Binding-site contacts:
Ligand atom C1 contacts residue ASN61 of chain 1.C at 1.4 Å.
Ligand atom O5 contacts residue TYR28 of chain 1.C at 4.4 Å.
Ligand atom C7 contacts residue ASN61 of chain 1.C at 3.5 Å.
Ligand atom C4 contacts residue ASN61 of chain 1.C at 4.2 Å.
Ligand atom O5 contacts residue ASN61 of chain 1.C at 2.4 Å (h-bond).
Ligand atom N2 contacts residue ASN61 of chain 1.C at 2.9 Å (h-bond).
Ligand atom C5 contacts residue ASN61 of chain 1.C at 3.7 Å.
Ligand atom O6 contacts residue TYR28 of chain 1.C at 3.2 Å (h-bond).
Ligand atom C6 contacts residue TYR28 of chain 1.C at 4.3 Å (hydrophobic).
Ligand atom O6 contacts residue ASN61 of chain 1.C at 4.3 Å.
Ligand atom C3 contacts residue ASN61 of chain 1.C at 3.8 Å.
Ligand atom C2 contacts residue ASN61 of chain 1.C at 2.5 Å.
Ligand atom O7 contacts residue ASN61 of chain 1.C at 3.7 Å.
Ligand atom C6 contacts residue ASN61 of chain 1.C at 4.4 Å.

A small-molecule ligand and the protein it binds are described below.
Small molecule (SMILES): CC(=O)N[C@@H]1[C@@H](O)[C@H](O)[C@@H](CO)O[C@H]1O

Sequence of chain 1.C:
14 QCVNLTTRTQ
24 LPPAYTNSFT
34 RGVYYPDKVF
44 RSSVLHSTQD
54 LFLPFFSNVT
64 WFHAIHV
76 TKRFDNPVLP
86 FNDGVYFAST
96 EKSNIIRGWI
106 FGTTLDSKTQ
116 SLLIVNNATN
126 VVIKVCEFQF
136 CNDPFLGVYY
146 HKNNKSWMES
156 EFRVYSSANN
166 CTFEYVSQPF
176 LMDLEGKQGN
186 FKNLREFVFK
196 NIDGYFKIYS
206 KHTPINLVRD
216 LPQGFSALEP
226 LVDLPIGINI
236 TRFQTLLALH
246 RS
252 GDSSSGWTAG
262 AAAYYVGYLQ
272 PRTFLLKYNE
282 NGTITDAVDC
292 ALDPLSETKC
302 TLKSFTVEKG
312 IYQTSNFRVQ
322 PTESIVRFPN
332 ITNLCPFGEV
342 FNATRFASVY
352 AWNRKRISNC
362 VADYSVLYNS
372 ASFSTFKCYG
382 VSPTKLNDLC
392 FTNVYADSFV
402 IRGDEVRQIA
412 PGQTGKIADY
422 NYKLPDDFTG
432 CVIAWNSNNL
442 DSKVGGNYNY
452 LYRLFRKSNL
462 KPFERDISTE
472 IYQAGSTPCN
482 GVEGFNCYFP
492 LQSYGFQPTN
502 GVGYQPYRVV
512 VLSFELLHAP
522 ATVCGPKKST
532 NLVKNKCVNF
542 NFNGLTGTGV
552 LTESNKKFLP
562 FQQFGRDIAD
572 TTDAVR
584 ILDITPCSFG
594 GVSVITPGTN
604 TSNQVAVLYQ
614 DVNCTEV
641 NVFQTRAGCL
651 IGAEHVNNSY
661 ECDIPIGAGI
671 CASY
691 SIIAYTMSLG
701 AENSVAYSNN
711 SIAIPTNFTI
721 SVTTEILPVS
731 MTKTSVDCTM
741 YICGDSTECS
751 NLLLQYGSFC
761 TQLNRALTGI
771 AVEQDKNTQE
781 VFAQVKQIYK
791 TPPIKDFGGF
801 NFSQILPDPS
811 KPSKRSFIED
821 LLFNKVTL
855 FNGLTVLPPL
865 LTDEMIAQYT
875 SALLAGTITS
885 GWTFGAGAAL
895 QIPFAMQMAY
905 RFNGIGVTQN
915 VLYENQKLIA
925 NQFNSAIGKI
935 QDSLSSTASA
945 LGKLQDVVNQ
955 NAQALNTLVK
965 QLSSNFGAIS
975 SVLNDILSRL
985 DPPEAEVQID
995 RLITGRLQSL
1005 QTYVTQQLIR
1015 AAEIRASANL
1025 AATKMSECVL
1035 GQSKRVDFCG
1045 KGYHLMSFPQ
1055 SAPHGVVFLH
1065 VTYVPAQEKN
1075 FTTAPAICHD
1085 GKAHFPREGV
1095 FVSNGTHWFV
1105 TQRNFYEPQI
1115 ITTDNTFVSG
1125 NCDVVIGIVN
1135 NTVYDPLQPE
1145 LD